This protein binds this small molecule.
Small molecule (SMILES): CC(=O)N[C@@H]1[C@@H](O)[C@H](O)[C@@H](CO)O[C@H]1O

Sequence of chain 1.A:
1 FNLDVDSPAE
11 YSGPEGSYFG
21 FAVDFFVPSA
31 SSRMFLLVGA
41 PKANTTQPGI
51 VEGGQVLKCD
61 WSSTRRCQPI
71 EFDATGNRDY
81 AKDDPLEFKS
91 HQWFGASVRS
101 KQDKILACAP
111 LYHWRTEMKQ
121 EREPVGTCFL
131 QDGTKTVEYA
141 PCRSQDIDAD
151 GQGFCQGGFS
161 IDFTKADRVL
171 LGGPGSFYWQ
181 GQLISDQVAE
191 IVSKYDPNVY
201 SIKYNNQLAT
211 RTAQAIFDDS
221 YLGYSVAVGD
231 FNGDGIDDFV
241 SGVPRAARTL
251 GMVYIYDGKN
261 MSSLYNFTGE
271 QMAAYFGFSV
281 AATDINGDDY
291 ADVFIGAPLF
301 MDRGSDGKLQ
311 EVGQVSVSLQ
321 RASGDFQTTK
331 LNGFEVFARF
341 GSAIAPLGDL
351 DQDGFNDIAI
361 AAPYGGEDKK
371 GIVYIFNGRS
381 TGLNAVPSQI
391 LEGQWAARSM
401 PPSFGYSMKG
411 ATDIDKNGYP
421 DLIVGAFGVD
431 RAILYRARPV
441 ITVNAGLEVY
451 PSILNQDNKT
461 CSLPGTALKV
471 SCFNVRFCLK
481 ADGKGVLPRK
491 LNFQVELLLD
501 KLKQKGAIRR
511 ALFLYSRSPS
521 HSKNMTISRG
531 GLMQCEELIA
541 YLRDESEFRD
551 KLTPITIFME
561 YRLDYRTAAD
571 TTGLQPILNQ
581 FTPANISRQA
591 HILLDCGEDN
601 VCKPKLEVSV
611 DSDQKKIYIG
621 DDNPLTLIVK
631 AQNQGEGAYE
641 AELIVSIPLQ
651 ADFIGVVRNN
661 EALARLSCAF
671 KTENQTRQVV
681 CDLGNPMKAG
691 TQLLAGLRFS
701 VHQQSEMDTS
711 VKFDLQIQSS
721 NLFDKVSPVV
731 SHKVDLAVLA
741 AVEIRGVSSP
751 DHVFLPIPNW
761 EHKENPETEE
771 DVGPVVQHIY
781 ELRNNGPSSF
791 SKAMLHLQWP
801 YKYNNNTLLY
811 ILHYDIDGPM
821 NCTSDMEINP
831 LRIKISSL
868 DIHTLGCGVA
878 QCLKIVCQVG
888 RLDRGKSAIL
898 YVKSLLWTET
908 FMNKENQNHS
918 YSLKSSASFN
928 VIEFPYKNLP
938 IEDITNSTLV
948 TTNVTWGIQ

Binding-site contacts:
Ligand atom C3 contacts residue ASN458 of chain 1.A at 2.8 Å.
Ligand atom O3 contacts residue ASN458 of chain 1.A at 2.8 Å (h-bond).
Ligand atom C5 contacts residue THR460 of chain 1.A at 3.4 Å.
Ligand atom C5 contacts residue ASN455 of chain 1.A at 4.5 Å.
Ligand atom C6 contacts residue ASN458 of chain 1.A at 3.7 Å.
Ligand atom C6 contacts residue SER471 of chain 1.A at 2.9 Å.
Ligand atom C4 contacts residue CYS472 of chain 1.A at 4.4 Å (hydrophobic).
Ligand atom O5 contacts residue THR460 of chain 1.A at 2.3 Å (h-bond).
Ligand atom C2 contacts residue THR460 of chain 1.A at 3.7 Å.
Ligand atom N2 contacts residue THR460 of chain 1.A at 3.3 Å (h-bond).
Ligand atom C5 contacts residue ASN458 of chain 1.A at 3.1 Å.
Ligand atom C6 contacts residue CYS472 of chain 1.A at 3.0 Å (hydrophobic).
Ligand atom C1 contacts residue ASN458 of chain 1.A at 1.4 Å.
Ligand atom O4 contacts residue PRO451 of chain 1.A at 4.2 Å.
Ligand atom N2 contacts residue ASN458 of chain 1.A at 3.7 Å.
Ligand atom O4 contacts residue ASN458 of chain 1.A at 4.2 Å.
Ligand atom C1 contacts residue THR460 of chain 1.A at 2.9 Å.
Ligand atom O5 contacts residue ASN458 of chain 1.A at 2.4 Å (h-bond).
Ligand atom O6 contacts residue CYS472 of chain 1.A at 2.8 Å (h-bond).
Ligand atom C5 contacts residue CYS472 of chain 1.A at 3.3 Å (hydrophobic).
Ligand atom C4 contacts residue ASN458 of chain 1.A at 2.8 Å.
Ligand atom O6 contacts residue SER471 of chain 1.A at 2.6 Å (h-bond).
Ligand atom O6 contacts residue ASN455 of chain 1.A at 3.1 Å (h-bond).
Ligand atom C2 contacts residue ASN458 of chain 1.A at 2.4 Å.
Ligand atom C5 contacts residue SER471 of chain 1.A at 4.4 Å.
Ligand atom O4 contacts residue CYS472 of chain 1.A at 4.3 Å.
Ligand atom C6 contacts residue THR460 of chain 1.A at 4.0 Å.
Ligand atom O3 contacts residue ASN455 of chain 1.A at 4.3 Å.
Ligand atom C6 contacts residue ASN455 of chain 1.A at 3.8 Å.
Ligand atom O4 contacts residue LEU454 of chain 1.A at 3.9 Å.
Ligand atom C4 contacts residue ASN455 of chain 1.A at 3.5 Å.
Ligand atom O4 contacts residue ILE453 of chain 1.A at 3.8 Å.
Ligand atom O6 contacts residue LEU454 of chain 1.A at 3.9 Å.
Ligand atom C7 contacts residue THR460 of chain 1.A at 4.2 Å.
Ligand atom O4 contacts residue ASN455 of chain 1.A at 3.2 Å (h-bond).
Ligand atom O5 contacts residue CYS472 of chain 1.A at 4.2 Å.